Sequence of chain 1.B:
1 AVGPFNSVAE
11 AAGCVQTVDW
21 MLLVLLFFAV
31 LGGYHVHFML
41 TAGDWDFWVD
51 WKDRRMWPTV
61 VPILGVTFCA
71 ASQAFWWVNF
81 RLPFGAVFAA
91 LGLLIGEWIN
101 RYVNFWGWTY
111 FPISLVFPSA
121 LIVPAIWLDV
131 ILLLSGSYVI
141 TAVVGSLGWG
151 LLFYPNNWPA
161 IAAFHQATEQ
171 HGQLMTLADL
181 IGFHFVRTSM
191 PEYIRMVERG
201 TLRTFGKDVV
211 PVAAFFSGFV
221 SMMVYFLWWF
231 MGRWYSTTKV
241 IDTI

A small-molecule ligand and the protein it binds are described below.
Small molecule (SMILES): CCCCCC(=O)OC[C@H](COP(=O)(O)OCC[N+](C)(C)C)OC(=O)CCCCC

Sequence of chain 1.K:
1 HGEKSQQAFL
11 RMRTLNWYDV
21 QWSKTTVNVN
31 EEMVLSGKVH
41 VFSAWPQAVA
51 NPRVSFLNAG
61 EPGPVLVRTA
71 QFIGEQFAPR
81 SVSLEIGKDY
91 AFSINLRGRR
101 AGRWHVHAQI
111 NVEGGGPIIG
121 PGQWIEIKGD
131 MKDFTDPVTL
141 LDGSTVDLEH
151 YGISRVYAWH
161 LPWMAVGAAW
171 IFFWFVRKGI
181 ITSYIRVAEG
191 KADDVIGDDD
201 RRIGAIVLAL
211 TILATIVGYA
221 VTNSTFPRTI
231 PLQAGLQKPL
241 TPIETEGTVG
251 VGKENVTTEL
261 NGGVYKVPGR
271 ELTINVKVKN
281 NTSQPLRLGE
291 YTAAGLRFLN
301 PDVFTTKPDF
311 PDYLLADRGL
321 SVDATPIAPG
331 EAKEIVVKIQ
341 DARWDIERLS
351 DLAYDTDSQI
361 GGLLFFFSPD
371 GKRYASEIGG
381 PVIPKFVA

Binding-site contacts:
Ligand atom OAG contacts residue VAL210 of chain 1.B at 2.9 Å.
Ligand atom CAO contacts residue VAL210 of chain 1.B at 3.8 Å (hydrophobic).
Ligand atom CAR contacts residue VAL210 of chain 1.B at 4.1 Å (hydrophobic).
Ligand atom OAG contacts residue TYR154 of chain 1.B at 4.2 Å.
Ligand atom CAL contacts residue ILE216 of chain 1.K at 4.0 Å (hydrophobic).
Ligand atom CAU contacts residue PRO211 of chain 1.B at 3.8 Å (hydrophobic).
Ligand atom OAG contacts residue PRO211 of chain 1.B at 4.2 Å.
Ligand atom CAD contacts residue VAL210 of chain 1.B at 3.8 Å (hydrophobic).
Ligand atom CAD contacts residue TYR154 of chain 1.B at 3.3 Å (hydrophobic).
Ligand atom OAV contacts residue TYR219 of chain 1.K at 3.4 Å.
Ligand atom CAK contacts residue PRO155 of chain 1.B at 3.7 Å (hydrophobic).
Ligand atom OAY contacts residue TYR219 of chain 1.K at 2.9 Å (h-bond).
Ligand atom CAC contacts residue TRP158 of chain 1.B at 4.1 Å (hydrophobic).
Ligand atom CAQ contacts residue TYR219 of chain 1.K at 4.2 Å (hydrophobic).
Ligand atom CAE contacts residue TYR154 of chain 1.B at 3.3 Å (hydrophobic).
Ligand atom CAA contacts residue PRO155 of chain 1.B at 3.5 Å (hydrophobic).
Ligand atom CAZ contacts residue TYR219 of chain 1.K at 3.4 Å (hydrophobic).
Ligand atom CAS contacts residue VAL210 of chain 1.B at 4.0 Å (hydrophobic).
Ligand atom CAP contacts residue TYR219 of chain 1.K at 4.2 Å (hydrophobic).
Ligand atom CAR contacts residue PRO155 of chain 1.B at 3.5 Å (hydrophobic).
Ligand atom CAO contacts residue PRO155 of chain 1.B at 3.7 Å (hydrophobic).
Ligand atom OAF contacts residue TYR219 of chain 1.K at 3.2 Å.
Ligand atom CAJ contacts residue ILE216 of chain 1.K at 4.0 Å (hydrophobic).
Ligand atom CAL contacts residue PRO155 of chain 1.B at 3.5 Å (hydrophobic).
Ligand atom CAA contacts residue LEU152 of chain 1.B at 3.7 Å (hydrophobic).
Ligand atom CBB contacts residue TYR219 of chain 1.K at 3.6 Å (hydrophobic).
Ligand atom NBC contacts residue TYR154 of chain 1.B at 4.2 Å.
Ligand atom CAE contacts residue TYR219 of chain 1.K at 3.5 Å (hydrophobic).
Ligand atom CAD contacts residue ARG54 of chain 1.B at 4.1 Å.
Ligand atom CAO contacts residue TYR154 of chain 1.B at 3.9 Å (hydrophobic).
Ligand atom OAH contacts residue PRO211 of chain 1.B at 3.5 Å.
Ligand atom PBD contacts residue PRO211 of chain 1.B at 4.1 Å.
Ligand atom CAK contacts residue LEU151 of chain 1.B at 3.6 Å (hydrophobic).
Ligand atom CBA contacts residue VAL210 of chain 1.B at 3.8 Å (hydrophobic).
Ligand atom OAX contacts residue PRO211 of chain 1.B at 3.3 Å.
Ligand atom CAN contacts residue PRO155 of chain 1.B at 3.5 Å (hydrophobic).
Ligand atom CBA contacts residue TYR219 of chain 1.K at 3.9 Å (hydrophobic).
Ligand atom OAH contacts residue LYS207 of chain 1.B at 3.0 Å (salt-bridge).
Ligand atom CAR contacts residue TYR154 of chain 1.B at 4.0 Å (hydrophobic).
Ligand atom CAN contacts residue TYR219 of chain 1.K at 3.9 Å (hydrophobic).